This protein binds this small molecule.
Small molecule (SMILES): O=C(O)c1ccc2c(c1)C(=O)N([C@H](Cc1cccc3ccccc13)C(=O)O)C2=O

Sequence of chain 1.B:
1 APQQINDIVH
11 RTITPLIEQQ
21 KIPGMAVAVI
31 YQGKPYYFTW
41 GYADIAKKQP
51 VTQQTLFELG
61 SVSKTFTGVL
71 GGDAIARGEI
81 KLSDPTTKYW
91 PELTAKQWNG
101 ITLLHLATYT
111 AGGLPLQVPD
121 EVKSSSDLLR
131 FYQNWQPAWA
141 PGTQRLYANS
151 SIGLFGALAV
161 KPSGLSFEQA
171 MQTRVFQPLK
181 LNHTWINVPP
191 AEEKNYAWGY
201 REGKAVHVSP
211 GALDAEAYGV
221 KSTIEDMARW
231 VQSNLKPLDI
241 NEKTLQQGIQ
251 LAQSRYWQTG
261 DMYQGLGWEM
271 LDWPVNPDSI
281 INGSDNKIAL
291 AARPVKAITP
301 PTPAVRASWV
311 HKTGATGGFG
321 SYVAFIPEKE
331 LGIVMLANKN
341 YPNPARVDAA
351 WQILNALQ

Binding-site contacts:
Ligand atom OAD contacts residue ALA315 of chain 1.B at 3.8 Å.
Ligand atom CAR contacts residue VAL208 of chain 1.B at 3.8 Å (hydrophobic).
Ligand atom C contacts residue PO41 of chain 1.J at 3.1 Å.
Ligand atom CAO contacts residue TYR218 of chain 1.B at 3.5 Å (hydrophobic).
Ligand atom CA contacts residue PO41 of chain 1.J at 3.6 Å.
Ligand atom C contacts residue SER61 of chain 1.B at 2.7 Å.
Ligand atom CAT contacts residue GLY317 of chain 1.B at 3.9 Å.
Ligand atom OAC contacts residue ASN149 of chain 1.B at 3.2 Å (h-bond).
Ligand atom CAO contacts residue GLN117 of chain 1.B at 3.8 Å.
Ligand atom CAW contacts residue ALA315 of chain 1.B at 3.3 Å (hydrophobic).
Ligand atom OAE contacts residue GLY317 of chain 1.B at 2.7 Å (h-bond).
Ligand atom OAC contacts residue SER61 of chain 1.B at 2.8 Å (h-bond).
Ligand atom OXT contacts residue TYR147 of chain 1.B at 3.0 Å (h-bond).
Ligand atom CAT contacts residue THR316 of chain 1.B at 3.9 Å.
Ligand atom CAH contacts residue LEU290 of chain 1.B at 4.0 Å (hydrophobic).
Ligand atom OAE contacts residue THR316 of chain 1.B at 3.7 Å.
Ligand atom N contacts residue ALA315 of chain 1.B at 3.4 Å (h-bond).
Ligand atom CAZ contacts residue ALA315 of chain 1.B at 3.4 Å (hydrophobic).
Ligand atom CAV contacts residue ASN149 of chain 1.B at 3.9 Å.
Ligand atom OXT contacts residue SER61 of chain 1.B at 2.5 Å (h-bond).
Ligand atom O contacts residue GLY314 of chain 1.B at 3.6 Å.
Ligand atom CAI contacts residue GLN117 of chain 1.B at 3.5 Å.
Ligand atom O contacts residue PO41 of chain 1.J at 3.6 Å (h-bond).
Ligand atom CAV contacts residue SER61 of chain 1.B at 3.7 Å.
Ligand atom CB contacts residue PO41 of chain 1.J at 3.5 Å.
Ligand atom CAR contacts residue GLY317 of chain 1.B at 3.7 Å.
Ligand atom CAK contacts residue TYR218 of chain 1.B at 3.7 Å (hydrophobic).
Ligand atom CAP contacts residue THR316 of chain 1.B at 3.4 Å.
Ligand atom O contacts residue ALA315 of chain 1.B at 2.8 Å (h-bond).
Ligand atom CBA contacts residue THR316 of chain 1.B at 3.8 Å.
Ligand atom CAI contacts residue LEU116 of chain 1.B at 3.9 Å (hydrophobic).
Ligand atom OAA contacts residue VAL208 of chain 1.B at 3.6 Å.
Ligand atom OXT contacts residue PO41 of chain 1.J at 2.4 Å (h-bond).
Ligand atom CD1 contacts residue LEU116 of chain 1.B at 3.9 Å (hydrophobic).
Ligand atom CAN contacts residue LEU290 of chain 1.B at 3.9 Å (hydrophobic).
Ligand atom CAV contacts residue ALA315 of chain 1.B at 3.4 Å (hydrophobic).
Ligand atom CAH contacts residue ASN286 of chain 1.B at 3.5 Å.
Ligand atom CBA contacts residue ALA315 of chain 1.B at 3.3 Å (hydrophobic).
Ligand atom CAP contacts residue GLY317 of chain 1.B at 3.5 Å.
Ligand atom O contacts residue SER61 of chain 1.B at 2.6 Å (h-bond).